The protein below binds the small molecule below.
Small molecule (SMILES): N#Cc1cccc(-c2c[nH]c3ncnc(N4CCOCC4)c23)c1

Sequence of chain 1.A:
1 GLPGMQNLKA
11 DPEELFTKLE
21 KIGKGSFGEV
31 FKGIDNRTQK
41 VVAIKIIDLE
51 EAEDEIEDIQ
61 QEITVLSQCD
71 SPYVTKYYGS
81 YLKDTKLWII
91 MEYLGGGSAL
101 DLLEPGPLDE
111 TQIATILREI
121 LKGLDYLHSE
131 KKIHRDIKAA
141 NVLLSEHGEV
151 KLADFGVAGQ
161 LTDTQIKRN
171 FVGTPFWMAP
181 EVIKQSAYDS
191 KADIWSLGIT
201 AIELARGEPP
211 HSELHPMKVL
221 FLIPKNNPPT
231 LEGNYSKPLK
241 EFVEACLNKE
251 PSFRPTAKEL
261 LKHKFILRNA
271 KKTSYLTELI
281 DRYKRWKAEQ

Binding-site contacts:
Ligand atom C14 contacts residue LYS24 of chain 1.A at 3.5 Å.
Ligand atom C11 contacts residue ILE22 of chain 1.A at 3.8 Å (hydrophobic).
Ligand atom C16 contacts residue ILE22 of chain 1.A at 3.8 Å (hydrophobic).
Ligand atom C7 contacts residue LEU143 of chain 1.A at 3.5 Å (hydrophobic).
Ligand atom C13 contacts residue ILE22 of chain 1.A at 4.1 Å (hydrophobic).
Ligand atom C6 contacts residue ALA153 of chain 1.A at 3.7 Å (hydrophobic).
Ligand atom N5 contacts residue GLU62 of chain 1.A at 3.4 Å (salt-bridge).
Ligand atom C1 contacts residue ALA153 of chain 1.A at 4.0 Å (hydrophobic).
Ligand atom O1 contacts residue ILE22 of chain 1.A at 3.5 Å (h-bond).
Ligand atom C11 contacts residue LEU143 of chain 1.A at 3.8 Å (hydrophobic).
Ligand atom C13 contacts residue VAL30 of chain 1.A at 3.7 Å (hydrophobic).
Ligand atom N1 contacts residue LEU143 of chain 1.A at 3.9 Å.
Ligand atom C2 contacts residue ASP154 of chain 1.A at 3.5 Å.
Ligand atom C14 contacts residue GLY23 of chain 1.A at 3.9 Å.
Ligand atom N5 contacts residue MET91 of chain 1.A at 3.9 Å.
Ligand atom C1 contacts residue ASP154 of chain 1.A at 3.9 Å.
Ligand atom N3 contacts residue LEU94 of chain 1.A at 3.0 Å (h-bond).
Ligand atom C10 contacts residue LEU143 of chain 1.A at 3.4 Å (hydrophobic).
Ligand atom N1 contacts residue ALA43 of chain 1.A at 3.4 Å.
Ligand atom C9 contacts residue GLU92 of chain 1.A at 3.8 Å.
Ligand atom C9 contacts residue LEU94 of chain 1.A at 4.0 Å (hydrophobic).
Ligand atom C4 contacts residue MET91 of chain 1.A at 4.1 Å (hydrophobic).
Ligand atom C12 contacts residue ILE22 of chain 1.A at 3.7 Å (hydrophobic).
Ligand atom C9 contacts residue ALA43 of chain 1.A at 3.7 Å (hydrophobic).
Ligand atom C8 contacts residue GLU92 of chain 1.A at 3.6 Å.
Ligand atom N2 contacts residue ILE22 of chain 1.A at 3.5 Å.
Ligand atom N1 contacts residue GLU92 of chain 1.A at 2.7 Å (salt-bridge).
Ligand atom N3 contacts residue TYR93 of chain 1.A at 3.6 Å.
Ligand atom C8 contacts residue LEU143 of chain 1.A at 3.8 Å (hydrophobic).
Ligand atom C5 contacts residue LEU143 of chain 1.A at 4.0 Å (hydrophobic).
Ligand atom C12 contacts residue LEU94 of chain 1.A at 3.2 Å (hydrophobic).
Ligand atom C9 contacts residue LEU143 of chain 1.A at 3.6 Å (hydrophobic).
Ligand atom N5 contacts residue LYS45 of chain 1.A at 3.0 Å (salt-bridge).
Ligand atom C8 contacts residue ALA43 of chain 1.A at 3.9 Å (hydrophobic).
Ligand atom C17 contacts residue LYS45 of chain 1.A at 4.1 Å.
Ligand atom O1 contacts residue LYS24 of chain 1.A at 3.7 Å.
Ligand atom C6 contacts residue LEU143 of chain 1.A at 3.7 Å (hydrophobic).
Ligand atom O1 contacts residue GLY23 of chain 1.A at 3.3 Å.
Ligand atom C15 contacts residue ILE22 of chain 1.A at 3.7 Å (hydrophobic).
Ligand atom C12 contacts residue TYR93 of chain 1.A at 3.8 Å (hydrophobic).